Sequence of chain 1.I:
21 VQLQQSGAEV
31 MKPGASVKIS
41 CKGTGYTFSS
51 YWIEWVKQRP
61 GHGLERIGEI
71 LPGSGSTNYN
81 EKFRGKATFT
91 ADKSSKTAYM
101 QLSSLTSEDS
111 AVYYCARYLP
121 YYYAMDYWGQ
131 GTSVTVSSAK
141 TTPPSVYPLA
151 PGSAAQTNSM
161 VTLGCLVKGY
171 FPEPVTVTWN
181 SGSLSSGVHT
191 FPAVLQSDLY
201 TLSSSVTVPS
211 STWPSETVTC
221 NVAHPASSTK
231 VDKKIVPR

Sequence of chain 1.E:
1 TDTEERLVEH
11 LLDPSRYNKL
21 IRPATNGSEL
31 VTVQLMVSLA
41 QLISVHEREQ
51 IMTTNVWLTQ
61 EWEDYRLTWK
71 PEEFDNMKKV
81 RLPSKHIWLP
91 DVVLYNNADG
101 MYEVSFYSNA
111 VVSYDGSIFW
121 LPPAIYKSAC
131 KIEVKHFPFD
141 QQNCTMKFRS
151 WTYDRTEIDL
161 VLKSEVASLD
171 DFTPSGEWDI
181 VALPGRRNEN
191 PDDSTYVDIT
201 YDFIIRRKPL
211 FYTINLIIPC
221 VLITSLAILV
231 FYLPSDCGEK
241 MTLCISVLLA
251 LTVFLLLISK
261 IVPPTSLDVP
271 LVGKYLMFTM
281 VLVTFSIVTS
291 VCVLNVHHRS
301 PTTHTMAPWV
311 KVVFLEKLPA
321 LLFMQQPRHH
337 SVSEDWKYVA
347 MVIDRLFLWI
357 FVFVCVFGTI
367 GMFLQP

A protein and the small-molecule ligand that binds it are described below.
Small molecule (SMILES): CC(=O)N[C@H]1[C@H](O[C@H]2[C@H](O)[C@@H](NC(C)=O)CO[C@@H]2CO)O[C@H](CO)[C@@H](O[C@@H]2O[C@H](CO)[C@@H](O)[C@H](O)[C@@H]2O)[C@@H]1O

Binding-site contacts:
Ligand atom O3 contacts residue ARG186 of chain 1.E at 3.3 Å (salt-bridge).
Ligand atom O7 contacts residue ASN143 of chain 1.E at 3.0 Å (h-bond).
Ligand atom C3 contacts residue ARG186 of chain 1.E at 4.2 Å.
Ligand atom C3 contacts residue ASP202 of chain 1.E at 4.1 Å.
Ligand atom N2 contacts residue ILE204 of chain 1.E at 4.1 Å.
Ligand atom C2 contacts residue ARG186 of chain 1.E at 4.0 Å.
Ligand atom O7 contacts residue ASN52 of chain 1.H at 3.8 Å.
Ligand atom O4 contacts residue ASP202 of chain 1.E at 4.3 Å.
Ligand atom C1 contacts residue ASP202 of chain 1.E at 4.2 Å.
Ligand atom C7 contacts residue ASN52 of chain 1.H at 4.2 Å.
Ligand atom N2 contacts residue ARG186 of chain 1.E at 3.8 Å.
Ligand atom C8 contacts residue TYR56 of chain 1.H at 4.1 Å (hydrophobic).
Ligand atom C2 contacts residue TYR122 of chain 1.I at 3.8 Å (hydrophobic).
Ligand atom C8 contacts residue ASN143 of chain 1.E at 4.3 Å.
Ligand atom C8 contacts residue TYR122 of chain 1.I at 4.0 Å (hydrophobic).
Ligand atom O6 contacts residue ASN54 of chain 1.H at 3.9 Å.
Ligand atom C5 contacts residue ASN143 of chain 1.E at 3.6 Å.
Ligand atom C1 contacts residue TYR122 of chain 1.I at 4.0 Å (hydrophobic).
Ligand atom C8 contacts residue TYR121 of chain 1.I at 4.1 Å (hydrophobic).
Ligand atom N2 contacts residue ASN143 of chain 1.E at 2.9 Å (h-bond).
Ligand atom C7 contacts residue ARG186 of chain 1.E at 3.5 Å.
Ligand atom C7 contacts residue ILE204 of chain 1.E at 4.0 Å (hydrophobic).
Ligand atom C7 contacts residue TYR122 of chain 1.I at 4.0 Å (hydrophobic).
Ligand atom C3 contacts residue ASN143 of chain 1.E at 3.8 Å.
Ligand atom C8 contacts residue ARG186 of chain 1.E at 4.2 Å.
Ligand atom O3 contacts residue TYR122 of chain 1.I at 4.3 Å.
Ligand atom C3 contacts residue TYR122 of chain 1.I at 3.7 Å (hydrophobic).
Ligand atom C6 contacts residue ARG186 of chain 1.E at 4.2 Å.
Ligand atom C2 contacts residue ASN143 of chain 1.E at 2.5 Å.
Ligand atom O7 contacts residue ARG186 of chain 1.E at 3.4 Å (salt-bridge).
Ligand atom N2 contacts residue TYR122 of chain 1.I at 3.0 Å (h-bond).
Ligand atom O5 contacts residue ARG186 of chain 1.E at 4.3 Å.
Ligand atom C7 contacts residue ASN143 of chain 1.E at 3.1 Å.
Ligand atom O6 contacts residue ARG186 of chain 1.E at 4.2 Å.
Ligand atom C1 contacts residue ASN143 of chain 1.E at 1.4 Å.
Ligand atom C4 contacts residue ASN143 of chain 1.E at 4.2 Å.
Ligand atom O5 contacts residue ASN143 of chain 1.E at 2.4 Å (h-bond).
Ligand atom C8 contacts residue ILE204 of chain 1.E at 3.9 Å (hydrophobic).
Ligand atom C5 contacts residue ASP202 of chain 1.E at 4.0 Å.
Ligand atom C6 contacts residue ASN54 of chain 1.H at 3.9 Å.

Sequence of chain 1.H:
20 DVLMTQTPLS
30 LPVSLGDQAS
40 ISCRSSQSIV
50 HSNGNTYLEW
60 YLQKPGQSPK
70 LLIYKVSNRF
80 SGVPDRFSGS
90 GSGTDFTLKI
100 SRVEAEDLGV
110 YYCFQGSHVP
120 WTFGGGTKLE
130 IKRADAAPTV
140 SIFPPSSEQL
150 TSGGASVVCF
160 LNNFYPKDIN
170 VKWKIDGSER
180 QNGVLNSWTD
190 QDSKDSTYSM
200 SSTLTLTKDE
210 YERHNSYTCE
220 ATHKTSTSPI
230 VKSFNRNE